The protein below binds the small molecule below.
Small molecule (SMILES): COC(=O)[C@@H]1NCCc2cc(O)ccc21

Sequence of chain 1.B:
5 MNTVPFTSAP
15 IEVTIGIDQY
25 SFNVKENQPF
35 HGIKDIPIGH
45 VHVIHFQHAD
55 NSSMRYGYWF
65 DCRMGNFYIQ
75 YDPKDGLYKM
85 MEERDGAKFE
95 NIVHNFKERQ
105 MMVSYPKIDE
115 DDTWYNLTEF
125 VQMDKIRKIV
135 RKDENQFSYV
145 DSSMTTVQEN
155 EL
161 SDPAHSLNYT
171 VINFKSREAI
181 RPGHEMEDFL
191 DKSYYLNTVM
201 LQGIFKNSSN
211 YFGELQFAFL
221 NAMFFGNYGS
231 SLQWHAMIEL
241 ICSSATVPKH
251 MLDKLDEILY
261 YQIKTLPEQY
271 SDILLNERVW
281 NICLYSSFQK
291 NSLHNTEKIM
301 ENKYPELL

Binding-site contacts:
Ligand atom C2 contacts residue THR11 of chain 1.B at 3.4 Å.
Ligand atom C8 contacts residue THR11 of chain 1.B at 4.1 Å.
Ligand atom C7 contacts residue ILE96 of chain 1.B at 4.3 Å (hydrophobic).
Ligand atom O2 contacts residue PHE93 of chain 1.B at 3.7 Å.
Ligand atom O2 contacts residue TYR72 of chain 1.B at 3.4 Å.
Ligand atom C8 contacts residue TYR72 of chain 1.B at 3.7 Å (hydrophobic).
Ligand atom C10 contacts residue ILE96 of chain 1.B at 3.8 Å (hydrophobic).
Ligand atom C2 contacts residue GLN74 of chain 1.B at 4.5 Å.
Ligand atom C9 contacts residue THR11 of chain 1.B at 3.6 Å.
Ligand atom C5 contacts residue GLU87 of chain 1.B at 3.3 Å.
Ligand atom C3 contacts residue TYR72 of chain 1.B at 4.2 Å (hydrophobic).
Ligand atom N contacts residue GLN74 of chain 1.B at 4.4 Å.
Ligand atom C3 contacts residue THR11 of chain 1.B at 4.0 Å.
Ligand atom C6 contacts residue TYR72 of chain 1.B at 3.6 Å (hydrophobic).
Ligand atom C4 contacts residue TYR72 of chain 1.B at 4.2 Å (hydrophobic).
Ligand atom O2 contacts residue GLU87 of chain 1.B at 2.5 Å (salt-bridge).
Ligand atom C9 contacts residue PHE10 of chain 1.B at 4.4 Å (hydrophobic).
Ligand atom C contacts residue ILE96 of chain 1.B at 4.1 Å (hydrophobic).
Ligand atom C5 contacts residue LYS92 of chain 1.B at 3.7 Å.
Ligand atom C7 contacts residue TYR72 of chain 1.B at 3.4 Å (hydrophobic).
Ligand atom C6 contacts residue GLU87 of chain 1.B at 3.4 Å.
Ligand atom C1 contacts residue ILE96 of chain 1.B at 4.3 Å (hydrophobic).
Ligand atom C9 contacts residue PRO9 of chain 1.B at 4.5 Å (hydrophobic).
Ligand atom C10 contacts residue PHE10 of chain 1.B at 4.3 Å (hydrophobic).
Ligand atom C8 contacts residue ILE96 of chain 1.B at 4.2 Å (hydrophobic).
Ligand atom O1 contacts residue ILE96 of chain 1.B at 3.7 Å.
Ligand atom C10 contacts residue PHE100 of chain 1.B at 3.9 Å (hydrophobic).
Ligand atom N contacts residue THR11 of chain 1.B at 2.6 Å (h-bond).
Ligand atom C10 contacts residue THR11 of chain 1.B at 3.5 Å.
Ligand atom C9 contacts residue TYR72 of chain 1.B at 4.1 Å (hydrophobic).
Ligand atom C4 contacts residue LYS92 of chain 1.B at 3.9 Å.
Ligand atom C9 contacts residue ILE96 of chain 1.B at 4.0 Å (hydrophobic).
Ligand atom C5 contacts residue TYR72 of chain 1.B at 3.9 Å (hydrophobic).